Sequence of chain 2.A:
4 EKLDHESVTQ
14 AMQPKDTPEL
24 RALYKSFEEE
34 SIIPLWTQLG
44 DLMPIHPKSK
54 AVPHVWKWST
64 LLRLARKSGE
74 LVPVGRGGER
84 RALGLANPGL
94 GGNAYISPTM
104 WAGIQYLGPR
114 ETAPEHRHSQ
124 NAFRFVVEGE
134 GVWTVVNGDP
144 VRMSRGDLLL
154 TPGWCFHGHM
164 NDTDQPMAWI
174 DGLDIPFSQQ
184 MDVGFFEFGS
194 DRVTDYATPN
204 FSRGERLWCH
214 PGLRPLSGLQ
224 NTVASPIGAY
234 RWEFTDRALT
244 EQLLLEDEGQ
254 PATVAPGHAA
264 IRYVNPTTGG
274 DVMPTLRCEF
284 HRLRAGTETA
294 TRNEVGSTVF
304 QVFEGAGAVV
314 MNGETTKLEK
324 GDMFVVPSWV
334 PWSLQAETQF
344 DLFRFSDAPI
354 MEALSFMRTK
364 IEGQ

Sequence of chain 1.A:
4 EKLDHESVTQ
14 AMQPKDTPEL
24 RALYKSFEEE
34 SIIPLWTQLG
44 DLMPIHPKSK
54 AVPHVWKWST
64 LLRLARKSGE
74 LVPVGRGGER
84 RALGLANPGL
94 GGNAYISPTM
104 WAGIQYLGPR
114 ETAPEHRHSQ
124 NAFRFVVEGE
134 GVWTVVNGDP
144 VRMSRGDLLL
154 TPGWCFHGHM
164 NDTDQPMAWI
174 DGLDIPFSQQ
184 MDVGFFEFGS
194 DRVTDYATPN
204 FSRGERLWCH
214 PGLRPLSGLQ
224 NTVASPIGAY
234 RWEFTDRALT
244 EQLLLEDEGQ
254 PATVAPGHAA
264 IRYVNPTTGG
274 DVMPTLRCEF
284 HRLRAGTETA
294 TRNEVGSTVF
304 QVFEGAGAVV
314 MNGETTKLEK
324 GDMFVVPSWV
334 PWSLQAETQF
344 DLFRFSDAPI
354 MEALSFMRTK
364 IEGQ

Binding-site contacts:
Ligand atom C9 contacts residue HIS162 of chain 1.A at 3.4 Å.
Ligand atom C2 contacts residue ARG83 of chain 1.A at 3.7 Å.
Ligand atom C6 contacts residue LEU38 of chain 2.A at 3.8 Å (hydrophobic).
Ligand atom C7 contacts residue ILE178 of chain 1.A at 3.2 Å (hydrophobic).
Ligand atom O3 contacts residue HIS119 of chain 1.A at 3.3 Å (h-bond).
Ligand atom O2 contacts residue GLN108 of chain 1.A at 3.1 Å (h-bond).
Ligand atom O2 contacts residue HIS162 of chain 1.A at 2.6 Å (h-bond).
Ligand atom O1 contacts residue HIS119 of chain 1.A at 2.8 Å (h-bond).
Ligand atom C5 contacts residue TRP104 of chain 1.A at 3.5 Å (hydrophobic).
Ligand atom O1 contacts residue FE21 of chain 1.B at 1.6 Å.
Ligand atom O1 contacts residue HIS121 of chain 1.A at 3.0 Å (h-bond).
Ligand atom C4 contacts residue LEU176 of chain 1.A at 3.9 Å (hydrophobic).
Ligand atom C2 contacts residue ARG127 of chain 1.A at 3.8 Å.
Ligand atom C2 contacts residue FE21 of chain 1.B at 3.6 Å.
Ligand atom C8 contacts residue LEU176 of chain 1.A at 3.5 Å (hydrophobic).
Ligand atom C8A contacts residue LEU176 of chain 1.A at 3.6 Å (hydrophobic).
Ligand atom O3 contacts residue HIS162 of chain 1.A at 3.6 Å (h-bond).
Ligand atom C3 contacts residue ARG127 of chain 1.A at 3.7 Å.
Ligand atom C8 contacts residue MET46 of chain 2.A at 3.1 Å (hydrophobic).
Ligand atom C9 contacts residue ARG83 of chain 1.A at 3.1 Å.
Ligand atom C7 contacts residue LEU176 of chain 1.A at 3.9 Å (hydrophobic).
Ligand atom O1 contacts residue HIS160 of chain 1.A at 3.7 Å.
Ligand atom C1 contacts residue FE21 of chain 1.B at 2.9 Å.
Ligand atom C3 contacts residue ASP174 of chain 1.A at 3.3 Å.
Ligand atom C6 contacts residue ILE178 of chain 1.A at 3.5 Å (hydrophobic).
Ligand atom O3 contacts residue ARG83 of chain 1.A at 2.9 Å (salt-bridge).
Ligand atom C9 contacts residue ARG127 of chain 1.A at 3.4 Å.
Ligand atom O2 contacts residue ARG127 of chain 1.A at 3.3 Å (salt-bridge).
Ligand atom C9 contacts residue FE21 of chain 1.B at 3.3 Å.
Ligand atom O3 contacts residue FE21 of chain 1.B at 2.3 Å.
Ligand atom C7 contacts residue MET46 of chain 2.A at 3.6 Å (hydrophobic).
Ligand atom O3 contacts residue HIS160 of chain 1.A at 3.0 Å (h-bond).
Ligand atom C5 contacts residue LEU176 of chain 1.A at 3.9 Å (hydrophobic).
Ligand atom C6 contacts residue TRP104 of chain 1.A at 4.0 Å (hydrophobic).
Ligand atom O2 contacts residue ARG83 of chain 1.A at 3.3 Å (salt-bridge).
Ligand atom C4A contacts residue LEU176 of chain 1.A at 3.7 Å (hydrophobic).
Ligand atom C3 contacts residue GLN108 of chain 1.A at 3.4 Å.
Ligand atom C4 contacts residue ASP174 of chain 1.A at 3.3 Å.
Ligand atom O3 contacts residue ARG127 of chain 1.A at 3.4 Å (salt-bridge).
Ligand atom C4A contacts residue LEU38 of chain 2.A at 4.0 Å (hydrophobic).

The protein below binds the small molecule below.
Small molecule (SMILES): O=C(O)c1ccc2ccccc2c1O